This protein binds this small molecule.
Small molecule (SMILES): N[C@@H](CCCC[NH3+])C(=O)O

Binding-site contacts:
Ligand atom N contacts residue HIS231 of chain 1.A at 3.9 Å.
Ligand atom C contacts residue HIS231 of chain 1.A at 3.5 Å.
Ligand atom NZ contacts residue ASN111 of chain 1.A at 3.3 Å (h-bond).
Ligand atom O contacts residue HIS231 of chain 1.A at 3.9 Å.
Ligand atom OXT contacts residue ASP226 of chain 1.A at 4.4 Å.
Ligand atom CE contacts residue ASN111 of chain 1.A at 2.7 Å.
Ligand atom CD contacts residue LEU202 of chain 1.A at 4.1 Å (hydrophobic).
Ligand atom N contacts residue ZN1 of chain 1.G at 4.0 Å.
Ligand atom C contacts residue ASN112 of chain 1.A at 3.8 Å.
Ligand atom CE contacts residue PHE130 of chain 1.A at 3.4 Å (hydrophobic).
Ligand atom O contacts residue VAL1 of chain 1.B at 3.9 Å.
Ligand atom CA contacts residue ARG203 of chain 1.A at 4.1 Å.
Ligand atom O contacts residue ASN112 of chain 1.A at 2.9 Å (h-bond).
Ligand atom CG contacts residue LEU202 of chain 1.A at 4.3 Å (hydrophobic).
Ligand atom N contacts residue VAL1 of chain 1.B at 1.3 Å.
Ligand atom CB contacts residue VAL1 of chain 1.B at 3.3 Å (hydrophobic).
Ligand atom CD contacts residue ASN112 of chain 1.A at 3.5 Å.
Ligand atom OXT contacts residue HIS231 of chain 1.A at 3.4 Å.
Ligand atom N contacts residue ASN112 of chain 1.A at 3.2 Å (h-bond).
Ligand atom CA contacts residue HIS231 of chain 1.A at 3.5 Å.
Ligand atom CE contacts residue VAL1 of chain 1.B at 4.5 Å (hydrophobic).
Ligand atom NZ contacts residue ASN112 of chain 1.A at 4.0 Å.
Ligand atom CB contacts residue ARG203 of chain 1.A at 4.0 Å.
Ligand atom CD contacts residue VAL1 of chain 1.B at 3.5 Å (hydrophobic).
Ligand atom CE contacts residue ASN112 of chain 1.A at 3.7 Å.
Ligand atom CA contacts residue VAL1 of chain 1.B at 2.4 Å (hydrophobic).
Ligand atom CD contacts residue PHE130 of chain 1.A at 4.0 Å (hydrophobic).
Ligand atom NZ contacts residue PHE130 of chain 1.A at 4.2 Å.
Ligand atom CA contacts residue ASN112 of chain 1.A at 4.2 Å.
Ligand atom CD contacts residue ASN111 of chain 1.A at 3.9 Å.
Ligand atom CG contacts residue ASN112 of chain 1.A at 4.0 Å.
Ligand atom C contacts residue VAL1 of chain 1.B at 3.6 Å (hydrophobic).
Ligand atom CG contacts residue VAL1 of chain 1.B at 4.2 Å (hydrophobic).
Ligand atom CB contacts residue LEU202 of chain 1.A at 3.8 Å (hydrophobic).

Sequence of chain 1.A:
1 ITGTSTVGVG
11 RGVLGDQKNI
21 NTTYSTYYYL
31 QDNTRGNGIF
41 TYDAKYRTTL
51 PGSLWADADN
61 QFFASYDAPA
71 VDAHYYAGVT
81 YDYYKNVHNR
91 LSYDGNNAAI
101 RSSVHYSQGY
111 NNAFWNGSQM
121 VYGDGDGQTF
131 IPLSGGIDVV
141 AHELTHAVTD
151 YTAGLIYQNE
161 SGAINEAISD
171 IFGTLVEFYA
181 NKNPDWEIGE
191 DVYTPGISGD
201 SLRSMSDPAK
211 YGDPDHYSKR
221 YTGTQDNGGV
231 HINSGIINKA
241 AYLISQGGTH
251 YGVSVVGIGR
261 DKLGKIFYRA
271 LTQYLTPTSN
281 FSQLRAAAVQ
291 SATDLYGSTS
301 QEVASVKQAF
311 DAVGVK